A small-molecule ligand and the protein it binds are described below.
Small molecule (SMILES): CC(=O)N[C@@H]1[C@@H](O)[C@H](O)[C@@H](CO)O[C@H]1O

Sequence of chain 1.B:
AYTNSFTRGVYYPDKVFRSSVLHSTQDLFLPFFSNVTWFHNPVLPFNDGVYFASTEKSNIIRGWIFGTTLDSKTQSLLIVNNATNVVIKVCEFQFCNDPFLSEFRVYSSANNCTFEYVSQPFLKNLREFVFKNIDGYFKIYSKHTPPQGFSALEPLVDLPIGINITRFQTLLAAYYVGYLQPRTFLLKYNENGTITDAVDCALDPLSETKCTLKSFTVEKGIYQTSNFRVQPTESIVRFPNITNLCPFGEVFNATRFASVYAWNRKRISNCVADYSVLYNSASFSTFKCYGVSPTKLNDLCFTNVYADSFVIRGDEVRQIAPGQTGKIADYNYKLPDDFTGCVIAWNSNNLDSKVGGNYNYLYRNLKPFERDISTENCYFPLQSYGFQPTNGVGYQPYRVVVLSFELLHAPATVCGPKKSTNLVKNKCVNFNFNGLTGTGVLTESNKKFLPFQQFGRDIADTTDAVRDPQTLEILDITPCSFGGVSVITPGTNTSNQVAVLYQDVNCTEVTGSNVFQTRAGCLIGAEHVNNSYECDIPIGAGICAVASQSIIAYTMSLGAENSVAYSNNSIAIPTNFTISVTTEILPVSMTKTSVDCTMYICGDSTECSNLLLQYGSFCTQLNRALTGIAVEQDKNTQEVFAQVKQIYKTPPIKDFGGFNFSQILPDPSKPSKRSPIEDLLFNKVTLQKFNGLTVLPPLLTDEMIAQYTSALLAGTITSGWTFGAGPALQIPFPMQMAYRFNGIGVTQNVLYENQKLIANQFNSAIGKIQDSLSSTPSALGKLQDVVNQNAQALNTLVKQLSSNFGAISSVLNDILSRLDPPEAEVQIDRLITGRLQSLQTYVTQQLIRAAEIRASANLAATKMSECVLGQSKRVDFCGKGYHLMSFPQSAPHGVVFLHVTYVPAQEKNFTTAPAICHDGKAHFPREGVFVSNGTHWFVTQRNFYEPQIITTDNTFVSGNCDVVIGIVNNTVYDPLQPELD

Binding-site contacts:
Ligand atom C1 contacts residue ASN657 of chain 1.B at 1.5 Å.
Ligand atom C4 contacts residue ASN657 of chain 1.B at 4.3 Å.
Ligand atom C2 contacts residue ASN657 of chain 1.B at 2.7 Å.
Ligand atom N2 contacts residue HIS655 of chain 1.B at 4.3 Å.
Ligand atom C7 contacts residue HIS655 of chain 1.B at 4.4 Å.
Ligand atom C3 contacts residue ASN657 of chain 1.B at 3.9 Å.
Ligand atom C5 contacts residue ASN657 of chain 1.B at 3.6 Å.
Ligand atom C8 contacts residue HIS655 of chain 1.B at 3.3 Å.
Ligand atom C7 contacts residue ASN657 of chain 1.B at 4.3 Å.
Ligand atom N2 contacts residue ASN657 of chain 1.B at 3.2 Å (h-bond).
Ligand atom O5 contacts residue ASN657 of chain 1.B at 2.3 Å (h-bond).